Binding-site contacts:
Ligand atom N2 contacts residue VAL156 of chain 1.A at 4.1 Å.
Ligand atom C7 contacts residue VAL156 of chain 1.A at 3.9 Å (hydrophobic).
Ligand atom C7 contacts residue ASN151 of chain 1.A at 4.0 Å.
Ligand atom C1 contacts residue ASN151 of chain 1.A at 1.4 Å.
Ligand atom O5 contacts residue THR153 of chain 1.A at 3.2 Å (h-bond).
Ligand atom O7 contacts residue VAL156 of chain 1.A at 4.3 Å.
Ligand atom C2 contacts residue ASN151 of chain 1.A at 2.4 Å.
Ligand atom C5 contacts residue THR153 of chain 1.A at 3.9 Å.
Ligand atom C6 contacts residue THR153 of chain 1.A at 3.6 Å.
Ligand atom O7 contacts residue ASN151 of chain 1.A at 4.5 Å.
Ligand atom C8 contacts residue VAL156 of chain 1.A at 4.0 Å (hydrophobic).
Ligand atom C3 contacts residue ASN151 of chain 1.A at 3.8 Å.
Ligand atom C4 contacts residue ASN151 of chain 1.A at 4.2 Å.
Ligand atom C1 contacts residue THR153 of chain 1.A at 4.2 Å.
Ligand atom O6 contacts residue THR153 of chain 1.A at 3.2 Å (h-bond).
Ligand atom N2 contacts residue ASN151 of chain 1.A at 2.9 Å (h-bond).
Ligand atom C5 contacts residue ASN151 of chain 1.A at 3.6 Å.
Ligand atom O5 contacts residue ASN151 of chain 1.A at 2.3 Å (h-bond).

Sequence of chain 1.A:
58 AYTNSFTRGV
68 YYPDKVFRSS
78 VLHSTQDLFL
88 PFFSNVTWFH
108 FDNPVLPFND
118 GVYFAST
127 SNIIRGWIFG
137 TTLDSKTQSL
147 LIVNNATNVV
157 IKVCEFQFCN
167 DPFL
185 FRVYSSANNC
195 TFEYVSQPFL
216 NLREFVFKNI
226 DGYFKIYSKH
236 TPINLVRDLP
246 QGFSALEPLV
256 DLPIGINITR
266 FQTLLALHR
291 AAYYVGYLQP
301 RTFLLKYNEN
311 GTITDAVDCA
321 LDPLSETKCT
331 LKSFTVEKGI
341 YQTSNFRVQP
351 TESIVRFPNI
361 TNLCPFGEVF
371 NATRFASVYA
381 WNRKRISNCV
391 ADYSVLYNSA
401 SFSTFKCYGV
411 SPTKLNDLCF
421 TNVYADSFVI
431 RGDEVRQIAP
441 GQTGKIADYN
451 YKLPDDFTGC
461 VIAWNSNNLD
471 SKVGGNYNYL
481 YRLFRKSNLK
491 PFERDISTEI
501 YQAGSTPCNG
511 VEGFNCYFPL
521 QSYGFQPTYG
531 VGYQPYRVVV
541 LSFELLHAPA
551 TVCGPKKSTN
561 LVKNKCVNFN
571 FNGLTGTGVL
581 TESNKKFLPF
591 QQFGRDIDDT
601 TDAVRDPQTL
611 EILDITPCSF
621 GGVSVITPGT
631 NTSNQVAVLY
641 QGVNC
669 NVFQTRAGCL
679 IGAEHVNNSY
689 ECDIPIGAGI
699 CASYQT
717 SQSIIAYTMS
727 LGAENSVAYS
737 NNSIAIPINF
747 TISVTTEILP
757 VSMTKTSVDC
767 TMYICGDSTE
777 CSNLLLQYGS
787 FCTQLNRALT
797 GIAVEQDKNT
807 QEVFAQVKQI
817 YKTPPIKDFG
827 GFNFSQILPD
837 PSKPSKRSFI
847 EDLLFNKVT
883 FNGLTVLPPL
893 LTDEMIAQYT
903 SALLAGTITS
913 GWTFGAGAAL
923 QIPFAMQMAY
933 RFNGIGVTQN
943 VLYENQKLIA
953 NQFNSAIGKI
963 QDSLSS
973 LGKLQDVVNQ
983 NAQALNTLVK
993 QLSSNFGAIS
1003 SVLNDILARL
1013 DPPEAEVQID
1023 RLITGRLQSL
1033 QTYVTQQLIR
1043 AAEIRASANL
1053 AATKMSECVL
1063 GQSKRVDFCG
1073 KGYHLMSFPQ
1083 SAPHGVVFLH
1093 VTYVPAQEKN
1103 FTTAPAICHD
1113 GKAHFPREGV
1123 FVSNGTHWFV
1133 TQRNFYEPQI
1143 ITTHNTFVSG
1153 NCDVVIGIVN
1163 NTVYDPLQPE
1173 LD

This small molecule binds to this protein.
Small molecule (SMILES): CC(=O)N[C@@H]1[C@@H](O)[C@H](O)[C@@H](CO)O[C@H]1O